Binding-site contacts:
Ligand atom C27 contacts residue SER194 of chain 1.B at 3.6 Å.
Ligand atom C41 contacts residue CYS190 of chain 1.A at 3.6 Å (hydrophobic).
Ligand atom C28 contacts residue CYS190 of chain 1.B at 3.5 Å (hydrophobic).
Ligand atom N1 contacts residue ASP188 of chain 1.B at 2.9 Å (salt-bridge).
Ligand atom C31 contacts residue TRP214 of chain 1.B at 3.5 Å (hydrophobic).
Ligand atom C29 contacts residue VAL212 of chain 1.B at 3.6 Å (hydrophobic).
Ligand atom N3 contacts residue GLY217 of chain 1.A at 3.1 Å (h-bond).
Ligand atom C40 contacts residue SO41 of chain 1.C at 3.6 Å.
Ligand atom C28 contacts residue VAL212 of chain 1.B at 3.7 Å (hydrophobic).
Ligand atom C20 contacts residue GLY215 of chain 1.B at 3.5 Å.
Ligand atom C32 contacts residue GLY217 of chain 1.B at 3.6 Å.
Ligand atom N3 contacts residue SER189 of chain 1.A at 2.8 Å (h-bond).
Ligand atom C33 contacts residue GLY215 of chain 1.A at 3.3 Å.
Ligand atom C44 contacts residue SER189 of chain 1.A at 3.7 Å.
Ligand atom O2 contacts residue GLY217 of chain 1.A at 2.9 Å (h-bond).
Ligand atom C24 contacts residue GLY215 of chain 1.B at 3.6 Å.
Ligand atom C45 contacts residue GLY215 of chain 1.A at 3.5 Å.
Ligand atom N1 contacts residue GLY217 of chain 1.B at 3.0 Å (h-bond).
Ligand atom N1 contacts residue SER189 of chain 1.B at 2.9 Å (h-bond).
Ligand atom C2 contacts residue GLY215 of chain 1.A at 3.3 Å.
Ligand atom C44 contacts residue GLY217 of chain 1.A at 3.7 Å.
Ligand atom C contacts residue TYR84 of chain 1.B at 3.1 Å (hydrophobic).
Ligand atom C44 contacts residue TRP214 of chain 1.A at 3.3 Å (hydrophobic).
Ligand atom C28 contacts residue SER194 of chain 1.B at 3.4 Å.
Ligand atom O1 contacts residue GLY215 of chain 1.B at 3.5 Å (h-bond).
Ligand atom C29 contacts residue SER189 of chain 1.B at 3.7 Å.
Ligand atom N3 contacts residue ASP188 of chain 1.A at 3.0 Å (salt-bridge).
Ligand atom S1 contacts residue GLN87 of chain 1.B at 3.6 Å (h-bond).
Ligand atom C27 contacts residue SO41 of chain 1.G at 3.7 Å.
Ligand atom C41 contacts residue SER194 of chain 1.A at 3.5 Å.
Ligand atom C31 contacts residue SER189 of chain 1.B at 3.5 Å.
Ligand atom C43 contacts residue TRP214 of chain 1.A at 3.6 Å (hydrophobic).
Ligand atom C45 contacts residue GLY217 of chain 1.A at 3.5 Å.
Ligand atom C32 contacts residue GLY215 of chain 1.B at 3.6 Å.
Ligand atom C17 contacts residue GLY215 of chain 1.B at 3.4 Å.
Ligand atom C16 contacts residue TYR84 of chain 1.A at 3.1 Å (hydrophobic).
Ligand atom O2 contacts residue GLY215 of chain 1.A at 3.3 Å (h-bond).
Ligand atom O1 contacts residue GLY217 of chain 1.B at 3.0 Å (h-bond).
Ligand atom C40 contacts residue SER194 of chain 1.A at 3.7 Å.
Ligand atom N1 contacts residue CYS218 of chain 1.B at 3.7 Å.

Sequence of chain 1.A:
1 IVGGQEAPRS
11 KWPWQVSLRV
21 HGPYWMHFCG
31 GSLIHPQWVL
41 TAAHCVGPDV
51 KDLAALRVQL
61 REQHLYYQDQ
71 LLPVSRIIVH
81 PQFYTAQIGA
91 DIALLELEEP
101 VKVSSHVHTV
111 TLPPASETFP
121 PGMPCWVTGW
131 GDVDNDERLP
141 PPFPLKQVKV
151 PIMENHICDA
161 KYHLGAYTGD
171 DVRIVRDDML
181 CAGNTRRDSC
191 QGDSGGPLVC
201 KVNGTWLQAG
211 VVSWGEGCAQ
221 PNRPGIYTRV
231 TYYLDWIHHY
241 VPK

Sequence of chain 1.B:
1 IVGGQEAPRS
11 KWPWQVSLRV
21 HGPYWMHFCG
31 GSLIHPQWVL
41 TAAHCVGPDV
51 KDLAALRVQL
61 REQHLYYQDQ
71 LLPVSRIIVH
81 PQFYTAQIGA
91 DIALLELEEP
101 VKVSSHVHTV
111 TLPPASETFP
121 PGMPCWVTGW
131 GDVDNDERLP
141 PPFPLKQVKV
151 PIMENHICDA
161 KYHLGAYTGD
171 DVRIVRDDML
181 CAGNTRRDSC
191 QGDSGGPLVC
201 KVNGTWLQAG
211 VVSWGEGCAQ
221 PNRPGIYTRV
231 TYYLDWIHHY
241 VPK

This protein binds this small molecule.
Small molecule (SMILES): CSc1cc(C(=O)N2CCC(c3cccc(CN)c3)CC2)cc([Si](C)(C)O[Si](C)(C)c2cc(SC)cc(C(=O)N3CCC(c4cccc(CN)c4)CC3)c2)c1